Binding-site contacts:
Ligand atom O5 contacts residue GLU268 of chain 1.B at 2.7 Å (salt-bridge).
Ligand atom O6 contacts residue ASN269 of chain 1.B at 3.1 Å (h-bond).
Ligand atom C6 contacts residue ASN269 of chain 1.B at 3.0 Å.
Ligand atom C8 contacts residue THR271 of chain 1.B at 4.0 Å.
Ligand atom C6 contacts residue GLU268 of chain 1.B at 3.1 Å.
Ligand atom C4 contacts residue ASN269 of chain 1.B at 3.2 Å.
Ligand atom C2 contacts residue ASN267 of chain 1.B at 4.4 Å.
Ligand atom O5 contacts residue ASN267 of chain 1.B at 2.8 Å (h-bond).
Ligand atom O3 contacts residue ASN269 of chain 1.B at 4.4 Å.
Ligand atom C3 contacts residue ASN269 of chain 1.B at 3.4 Å.
Ligand atom N2 contacts residue THR271 of chain 1.B at 3.9 Å.
Ligand atom C1 contacts residue ASN269 of chain 1.B at 1.4 Å.
Ligand atom O5 contacts residue ASN269 of chain 1.B at 2.4 Å (h-bond).
Ligand atom N2 contacts residue ASN269 of chain 1.B at 3.6 Å (h-bond).
Ligand atom C5 contacts residue ASN269 of chain 1.B at 3.0 Å.
Ligand atom N2 contacts residue ASN267 of chain 1.B at 4.4 Å.
Ligand atom C5 contacts residue ASN267 of chain 1.B at 3.9 Å.
Ligand atom C1 contacts residue GLU268 of chain 1.B at 4.0 Å.
Ligand atom C4 contacts residue GLU268 of chain 1.B at 4.4 Å.
Ligand atom C2 contacts residue ASN269 of chain 1.B at 2.5 Å.
Ligand atom C5 contacts residue GLU268 of chain 1.B at 2.9 Å.
Ligand atom C1 contacts residue ASN267 of chain 1.B at 3.6 Å.

This small molecule binds to this protein.
Small molecule (SMILES): CC(=O)N[C@@H]1[C@@H](O)[C@H](O)[C@@H](CO)O[C@H]1O

Sequence of chain 1.B:
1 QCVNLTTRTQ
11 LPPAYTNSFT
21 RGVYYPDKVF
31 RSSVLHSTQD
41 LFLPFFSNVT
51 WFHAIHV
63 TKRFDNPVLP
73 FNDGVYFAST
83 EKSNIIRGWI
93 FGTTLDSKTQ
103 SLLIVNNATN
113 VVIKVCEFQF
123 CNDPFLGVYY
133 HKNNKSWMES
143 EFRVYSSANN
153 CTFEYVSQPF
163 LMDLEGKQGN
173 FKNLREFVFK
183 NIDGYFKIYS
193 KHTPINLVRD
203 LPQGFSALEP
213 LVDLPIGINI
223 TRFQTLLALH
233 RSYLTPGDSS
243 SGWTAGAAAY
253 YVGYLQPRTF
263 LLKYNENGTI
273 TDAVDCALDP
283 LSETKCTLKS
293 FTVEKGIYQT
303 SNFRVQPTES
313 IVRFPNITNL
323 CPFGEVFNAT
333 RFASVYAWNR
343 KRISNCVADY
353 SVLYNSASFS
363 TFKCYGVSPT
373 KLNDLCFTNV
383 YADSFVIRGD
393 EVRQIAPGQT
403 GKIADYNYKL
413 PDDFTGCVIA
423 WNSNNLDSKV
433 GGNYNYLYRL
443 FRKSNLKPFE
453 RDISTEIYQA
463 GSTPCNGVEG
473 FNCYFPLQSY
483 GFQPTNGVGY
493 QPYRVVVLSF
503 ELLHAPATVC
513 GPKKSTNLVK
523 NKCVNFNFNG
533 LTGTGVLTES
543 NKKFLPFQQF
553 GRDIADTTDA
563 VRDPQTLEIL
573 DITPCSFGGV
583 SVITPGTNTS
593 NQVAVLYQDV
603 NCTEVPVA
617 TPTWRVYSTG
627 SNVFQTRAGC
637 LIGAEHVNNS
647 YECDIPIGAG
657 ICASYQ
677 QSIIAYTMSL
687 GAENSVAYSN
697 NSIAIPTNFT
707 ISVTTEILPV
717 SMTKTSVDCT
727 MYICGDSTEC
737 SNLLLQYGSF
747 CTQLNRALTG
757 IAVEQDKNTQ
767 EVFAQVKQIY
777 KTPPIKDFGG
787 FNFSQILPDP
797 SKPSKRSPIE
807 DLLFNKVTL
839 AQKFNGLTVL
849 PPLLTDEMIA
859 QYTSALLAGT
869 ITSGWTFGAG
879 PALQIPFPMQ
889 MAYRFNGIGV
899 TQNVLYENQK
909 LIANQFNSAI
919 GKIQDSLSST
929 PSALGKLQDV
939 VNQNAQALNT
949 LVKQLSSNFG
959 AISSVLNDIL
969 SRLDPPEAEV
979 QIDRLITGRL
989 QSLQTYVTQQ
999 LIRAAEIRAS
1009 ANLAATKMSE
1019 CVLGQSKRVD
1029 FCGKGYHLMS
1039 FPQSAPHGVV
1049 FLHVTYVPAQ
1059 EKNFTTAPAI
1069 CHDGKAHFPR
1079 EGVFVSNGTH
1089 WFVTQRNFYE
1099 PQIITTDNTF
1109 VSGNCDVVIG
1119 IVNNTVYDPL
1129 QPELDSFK